Binding-site contacts:
Ligand atom O1 contacts residue LYS12 of chain 2.A at 2.7 Å (salt-bridge).
Ligand atom C1 contacts residue HIS95 of chain 2.A at 3.4 Å.
Ligand atom C2 contacts residue LYS12 of chain 2.A at 3.8 Å.
Ligand atom O4P contacts residue ALA169 of chain 2.A at 3.5 Å (h-bond).
Ligand atom O4P contacts residue SER211 of chain 2.A at 2.8 Å (h-bond).
Ligand atom O2P contacts residue GLY171 of chain 2.A at 3.7 Å.
Ligand atom O1P contacts residue ASN233 of chain 2.A at 4.1 Å.
Ligand atom P contacts residue SER211 of chain 2.A at 3.6 Å.
Ligand atom O2 contacts residue LEU230 of chain 2.A at 3.5 Å.
Ligand atom C2 contacts residue ILE170 of chain 2.A at 4.1 Å (hydrophobic).
Ligand atom P contacts residue ASN233 of chain 2.A at 3.8 Å.
Ligand atom O2 contacts residue HIS95 of chain 2.A at 2.7 Å (h-bond).
Ligand atom O1P contacts residue GLY232 of chain 2.A at 3.3 Å.
Ligand atom O3P contacts residue ASN233 of chain 2.A at 3.7 Å.
Ligand atom C1 contacts residue LYS12 of chain 2.A at 3.6 Å.
Ligand atom C2 contacts residue GLY232 of chain 2.A at 3.6 Å.
Ligand atom C1 contacts residue GLU165 of chain 2.A at 3.4 Å.
Ligand atom O2P contacts residue LYS12 of chain 2.A at 3.9 Å.
Ligand atom O2P contacts residue GLY232 of chain 2.A at 3.7 Å.
Ligand atom P contacts residue GLY232 of chain 2.A at 3.6 Å.
Ligand atom C1 contacts residue GLY232 of chain 2.A at 4.0 Å.
Ligand atom O1 contacts residue HIS95 of chain 2.A at 3.5 Å.
Ligand atom O4P contacts residue GLY171 of chain 2.A at 2.8 Å (h-bond).
Ligand atom O3P contacts residue SER211 of chain 2.A at 3.5 Å (h-bond).
Ligand atom P contacts residue GLY171 of chain 2.A at 3.7 Å.
Ligand atom O3P contacts residue VAL212 of chain 2.A at 4.1 Å.
Ligand atom O3P contacts residue GLY232 of chain 2.A at 2.8 Å (h-bond).
Ligand atom C2 contacts residue LEU230 of chain 2.A at 4.2 Å (hydrophobic).
Ligand atom O1 contacts residue GLY232 of chain 2.A at 3.8 Å.
Ligand atom O3P contacts residue VAL231 of chain 2.A at 3.8 Å.
Ligand atom O2 contacts residue GLU165 of chain 2.A at 2.6 Å (salt-bridge).
Ligand atom C2 contacts residue GLU165 of chain 2.A at 3.4 Å.
Ligand atom C1 contacts residue ASN10 of chain 2.A at 3.9 Å.
Ligand atom O1 contacts residue ASN10 of chain 2.A at 3.1 Å (h-bond).
Ligand atom O2P contacts residue ASN233 of chain 2.A at 2.9 Å (h-bond).
Ligand atom O4P contacts residue GLY210 of chain 2.A at 3.5 Å.
Ligand atom O4P contacts residue ILE170 of chain 2.A at 3.4 Å.
Ligand atom P contacts residue LYS12 of chain 2.A at 4.2 Å.
Ligand atom O1P contacts residue LYS12 of chain 2.A at 3.0 Å (salt-bridge).
Ligand atom O2 contacts residue ASN10 of chain 2.A at 3.9 Å.

A protein and the small-molecule ligand that binds it are described below.
Small molecule (SMILES): O=C(O)COP(=O)(O)O

Sequence of chain 2.A:
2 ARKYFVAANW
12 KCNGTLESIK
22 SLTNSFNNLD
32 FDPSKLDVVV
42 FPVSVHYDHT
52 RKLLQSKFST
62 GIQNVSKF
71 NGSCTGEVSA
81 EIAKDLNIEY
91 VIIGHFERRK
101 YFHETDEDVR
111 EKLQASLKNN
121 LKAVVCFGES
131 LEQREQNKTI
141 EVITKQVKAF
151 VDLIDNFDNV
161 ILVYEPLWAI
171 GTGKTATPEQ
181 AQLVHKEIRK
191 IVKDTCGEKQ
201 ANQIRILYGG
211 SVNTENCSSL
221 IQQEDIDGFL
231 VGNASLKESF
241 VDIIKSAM